Binding-site contacts:
Ligand atom C8 contacts residue ASN1134 of chain 1.A at 4.1 Å.
Ligand atom C7 contacts residue ASN1134 of chain 1.A at 3.2 Å.
Ligand atom C4 contacts residue ASN1134 of chain 1.A at 4.2 Å.
Ligand atom C2 contacts residue ASN1134 of chain 1.A at 2.5 Å.
Ligand atom C3 contacts residue ASN1134 of chain 1.A at 3.8 Å.
Ligand atom N2 contacts residue ASN1134 of chain 1.A at 2.9 Å (h-bond).
Ligand atom C5 contacts residue ASN1134 of chain 1.A at 3.7 Å.
Ligand atom C1 contacts residue ASN1134 of chain 1.A at 1.4 Å.
Ligand atom O7 contacts residue ASN1134 of chain 1.A at 3.2 Å (h-bond).
Ligand atom O5 contacts residue ASN1134 of chain 1.A at 2.4 Å (h-bond).

The small molecule below binds the protein below.
Small molecule (SMILES): CC(=O)N[C@@H]1[C@@H](O)[C@H](O)[C@@H](CO)O[C@H]1O

Sequence of chain 1.A:
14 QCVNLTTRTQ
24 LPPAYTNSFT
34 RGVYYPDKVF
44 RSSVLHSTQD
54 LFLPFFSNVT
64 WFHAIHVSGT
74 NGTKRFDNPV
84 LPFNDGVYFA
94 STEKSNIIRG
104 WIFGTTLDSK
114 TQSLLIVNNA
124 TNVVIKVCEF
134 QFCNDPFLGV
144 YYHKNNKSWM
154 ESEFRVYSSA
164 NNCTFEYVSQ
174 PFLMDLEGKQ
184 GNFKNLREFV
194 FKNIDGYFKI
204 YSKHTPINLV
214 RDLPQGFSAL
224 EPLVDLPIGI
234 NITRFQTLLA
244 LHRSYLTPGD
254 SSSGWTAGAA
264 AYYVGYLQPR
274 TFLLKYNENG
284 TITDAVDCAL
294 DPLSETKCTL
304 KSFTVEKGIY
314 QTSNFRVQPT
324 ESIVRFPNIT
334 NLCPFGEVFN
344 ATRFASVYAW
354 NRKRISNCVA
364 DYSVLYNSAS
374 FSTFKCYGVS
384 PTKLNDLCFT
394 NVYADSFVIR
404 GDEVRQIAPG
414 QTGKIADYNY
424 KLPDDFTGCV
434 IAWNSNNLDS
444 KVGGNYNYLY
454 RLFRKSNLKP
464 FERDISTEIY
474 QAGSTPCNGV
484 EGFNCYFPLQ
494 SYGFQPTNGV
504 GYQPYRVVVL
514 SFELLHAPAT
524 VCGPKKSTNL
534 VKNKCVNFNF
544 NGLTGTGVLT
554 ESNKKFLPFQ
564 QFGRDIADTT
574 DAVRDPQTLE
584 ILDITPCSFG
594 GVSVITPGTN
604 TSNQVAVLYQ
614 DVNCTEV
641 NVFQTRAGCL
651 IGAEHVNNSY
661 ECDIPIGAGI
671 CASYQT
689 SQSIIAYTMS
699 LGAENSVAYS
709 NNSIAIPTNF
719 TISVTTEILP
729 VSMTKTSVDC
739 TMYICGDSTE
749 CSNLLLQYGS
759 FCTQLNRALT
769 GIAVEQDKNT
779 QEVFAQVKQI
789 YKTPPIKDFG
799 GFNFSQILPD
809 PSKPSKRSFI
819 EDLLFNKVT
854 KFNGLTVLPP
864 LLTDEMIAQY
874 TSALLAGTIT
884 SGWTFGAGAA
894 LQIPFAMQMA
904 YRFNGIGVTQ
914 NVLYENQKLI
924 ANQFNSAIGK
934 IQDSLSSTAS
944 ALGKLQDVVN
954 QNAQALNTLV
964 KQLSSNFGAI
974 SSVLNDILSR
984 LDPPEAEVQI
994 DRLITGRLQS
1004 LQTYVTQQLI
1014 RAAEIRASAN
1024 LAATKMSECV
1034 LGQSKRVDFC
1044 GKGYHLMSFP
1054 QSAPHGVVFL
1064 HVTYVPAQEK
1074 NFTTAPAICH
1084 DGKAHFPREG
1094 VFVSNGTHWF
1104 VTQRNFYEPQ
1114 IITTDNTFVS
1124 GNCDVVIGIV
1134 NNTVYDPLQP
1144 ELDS